The protein below binds the small molecule below.
Small molecule (SMILES): CC(=O)N[C@@H]1[C@@H](O)[C@H](O)[C@@H](CO)O[C@H]1O

Sequence of chain 1.B:
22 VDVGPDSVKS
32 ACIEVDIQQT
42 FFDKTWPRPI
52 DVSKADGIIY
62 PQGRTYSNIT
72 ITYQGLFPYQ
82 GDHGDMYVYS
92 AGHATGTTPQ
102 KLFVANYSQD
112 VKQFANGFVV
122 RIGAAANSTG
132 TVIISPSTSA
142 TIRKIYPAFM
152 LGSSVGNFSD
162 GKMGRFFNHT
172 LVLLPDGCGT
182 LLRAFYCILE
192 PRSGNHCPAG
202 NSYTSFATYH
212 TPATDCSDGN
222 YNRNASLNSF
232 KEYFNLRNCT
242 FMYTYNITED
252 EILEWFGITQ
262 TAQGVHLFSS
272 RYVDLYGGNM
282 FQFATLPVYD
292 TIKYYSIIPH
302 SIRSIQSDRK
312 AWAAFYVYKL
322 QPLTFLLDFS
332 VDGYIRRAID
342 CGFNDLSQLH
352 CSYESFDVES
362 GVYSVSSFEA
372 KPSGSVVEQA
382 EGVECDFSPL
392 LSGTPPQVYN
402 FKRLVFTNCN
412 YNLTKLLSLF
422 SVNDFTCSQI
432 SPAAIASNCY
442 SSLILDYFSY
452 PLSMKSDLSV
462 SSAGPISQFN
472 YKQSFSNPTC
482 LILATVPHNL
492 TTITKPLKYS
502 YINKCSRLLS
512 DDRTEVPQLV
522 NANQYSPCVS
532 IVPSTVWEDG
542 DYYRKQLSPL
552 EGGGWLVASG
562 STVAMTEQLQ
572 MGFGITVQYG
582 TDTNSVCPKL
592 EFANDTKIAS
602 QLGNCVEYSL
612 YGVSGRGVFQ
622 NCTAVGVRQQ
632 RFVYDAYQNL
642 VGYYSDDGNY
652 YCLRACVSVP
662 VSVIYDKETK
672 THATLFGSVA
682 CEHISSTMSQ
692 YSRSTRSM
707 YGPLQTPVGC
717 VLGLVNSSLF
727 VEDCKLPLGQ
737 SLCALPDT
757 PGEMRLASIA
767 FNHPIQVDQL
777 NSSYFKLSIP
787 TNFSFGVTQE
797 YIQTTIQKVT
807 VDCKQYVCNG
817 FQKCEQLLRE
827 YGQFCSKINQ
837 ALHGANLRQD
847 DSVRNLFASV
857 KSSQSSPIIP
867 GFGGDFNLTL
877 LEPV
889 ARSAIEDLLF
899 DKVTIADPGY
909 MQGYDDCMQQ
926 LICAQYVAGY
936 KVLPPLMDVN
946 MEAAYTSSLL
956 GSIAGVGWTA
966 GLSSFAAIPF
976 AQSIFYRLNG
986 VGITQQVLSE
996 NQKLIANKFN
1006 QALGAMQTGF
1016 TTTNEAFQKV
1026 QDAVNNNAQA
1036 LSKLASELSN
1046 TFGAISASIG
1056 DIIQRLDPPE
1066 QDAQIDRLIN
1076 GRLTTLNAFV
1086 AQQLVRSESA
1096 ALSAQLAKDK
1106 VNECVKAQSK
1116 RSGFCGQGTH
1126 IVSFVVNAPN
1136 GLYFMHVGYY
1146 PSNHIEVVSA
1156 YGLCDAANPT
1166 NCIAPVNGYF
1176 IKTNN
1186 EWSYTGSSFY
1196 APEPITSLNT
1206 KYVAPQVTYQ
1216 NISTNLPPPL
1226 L

Binding-site contacts:
Ligand atom O3 contacts residue PRO26 of chain 1.B at 3.4 Å.
Ligand atom O7 contacts residue ASN225 of chain 1.B at 4.4 Å.
Ligand atom C1 contacts residue ASN225 of chain 1.B at 1.5 Å.
Ligand atom O7 contacts residue ASN229 of chain 1.B at 4.4 Å.
Ligand atom C4 contacts residue ASN225 of chain 1.B at 4.2 Å.
Ligand atom C8 contacts residue ASN225 of chain 1.B at 3.5 Å.
Ligand atom O7 contacts residue LEU228 of chain 1.B at 3.3 Å.
Ligand atom O6 contacts residue MET243 of chain 1.B at 3.4 Å.
Ligand atom C8 contacts residue ASN229 of chain 1.B at 3.7 Å.
Ligand atom O5 contacts residue ASN225 of chain 1.B at 2.3 Å (h-bond).
Ligand atom C2 contacts residue LEU228 of chain 1.B at 4.0 Å (hydrophobic).
Ligand atom C6 contacts residue MET243 of chain 1.B at 3.9 Å (hydrophobic).
Ligand atom C3 contacts residue ASN225 of chain 1.B at 3.9 Å.
Ligand atom C8 contacts residue ARG224 of chain 1.B at 3.4 Å.
Ligand atom O4 contacts residue MET243 of chain 1.B at 4.3 Å.
Ligand atom C2 contacts residue ASN225 of chain 1.B at 2.7 Å.
Ligand atom N2 contacts residue ARG224 of chain 1.B at 3.7 Å.
Ligand atom C4 contacts residue MET243 of chain 1.B at 4.4 Å (hydrophobic).
Ligand atom C7 contacts residue LEU228 of chain 1.B at 4.1 Å (hydrophobic).
Ligand atom N2 contacts residue ASN225 of chain 1.B at 3.2 Å.
Ligand atom C7 contacts residue ASN225 of chain 1.B at 3.7 Å.
Ligand atom N2 contacts residue LEU228 of chain 1.B at 4.4 Å.
Ligand atom C7 contacts residue ARG224 of chain 1.B at 4.0 Å.
Ligand atom C5 contacts residue ASN225 of chain 1.B at 3.6 Å.